Sequence of chain 41.C:
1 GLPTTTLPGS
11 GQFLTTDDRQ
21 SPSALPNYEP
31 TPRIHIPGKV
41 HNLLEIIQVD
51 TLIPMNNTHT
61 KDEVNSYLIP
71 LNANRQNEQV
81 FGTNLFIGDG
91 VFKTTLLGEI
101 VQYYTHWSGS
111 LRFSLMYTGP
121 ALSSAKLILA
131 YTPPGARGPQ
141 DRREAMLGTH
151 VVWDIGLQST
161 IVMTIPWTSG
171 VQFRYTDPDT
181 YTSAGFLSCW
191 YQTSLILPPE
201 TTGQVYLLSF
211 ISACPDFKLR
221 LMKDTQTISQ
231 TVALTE

The protein below binds the small molecule below.
Small molecule (SMILES): Cc1cc(CCCCCOc2ccc(C3=N[C@@H](C)CO3)cc2)on1

Sequence of chain 42.C:
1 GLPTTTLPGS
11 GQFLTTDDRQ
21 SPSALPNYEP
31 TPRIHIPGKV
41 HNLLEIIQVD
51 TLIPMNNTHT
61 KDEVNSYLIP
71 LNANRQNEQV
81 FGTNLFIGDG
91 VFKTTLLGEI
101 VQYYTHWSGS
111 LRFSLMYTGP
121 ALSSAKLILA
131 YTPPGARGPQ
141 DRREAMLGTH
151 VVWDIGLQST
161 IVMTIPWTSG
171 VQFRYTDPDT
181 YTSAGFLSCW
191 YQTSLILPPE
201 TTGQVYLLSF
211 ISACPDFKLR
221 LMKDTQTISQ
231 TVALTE

Sequence of chain 41.A:
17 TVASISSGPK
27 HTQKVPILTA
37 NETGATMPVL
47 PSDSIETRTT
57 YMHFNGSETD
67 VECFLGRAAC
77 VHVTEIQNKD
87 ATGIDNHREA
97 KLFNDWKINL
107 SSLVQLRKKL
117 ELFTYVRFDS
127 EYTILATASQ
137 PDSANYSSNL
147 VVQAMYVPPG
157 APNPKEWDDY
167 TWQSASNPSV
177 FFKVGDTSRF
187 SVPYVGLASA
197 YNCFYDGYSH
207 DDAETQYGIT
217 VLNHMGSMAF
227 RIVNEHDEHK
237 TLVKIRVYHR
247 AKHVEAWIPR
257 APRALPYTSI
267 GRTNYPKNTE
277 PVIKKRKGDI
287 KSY

Binding-site contacts:
Ligand atom C3C contacts residue TYR128 of chain 41.A at 3.3 Å (hydrophobic).
Ligand atom C6B contacts residue ILE104 of chain 41.A at 3.6 Å (hydrophobic).
Ligand atom CM1 contacts residue SER175 of chain 41.A at 3.9 Å.
Ligand atom O1 contacts residue ASN219 of chain 41.A at 3.9 Å.
Ligand atom O1B contacts residue TYR128 of chain 41.A at 3.4 Å (h-bond).
Ligand atom C5C contacts residue VAL191 of chain 41.A at 3.7 Å (hydrophobic).
Ligand atom C4A contacts residue PRO174 of chain 41.A at 3.4 Å (hydrophobic).
Ligand atom C5A contacts residue VAL176 of chain 41.A at 3.8 Å (hydrophobic).
Ligand atom CM1 contacts residue PRO174 of chain 41.A at 3.8 Å (hydrophobic).
Ligand atom C5B contacts residue MET224 of chain 41.A at 3.2 Å (hydrophobic).
Ligand atom C5 contacts residue LEU106 of chain 41.A at 3.8 Å (hydrophobic).
Ligand atom N2 contacts residue ASN219 of chain 41.A at 3.0 Å (h-bond).
Ligand atom C5A contacts residue PHE186 of chain 41.A at 3.7 Å (hydrophobic).
Ligand atom C3 contacts residue ASN219 of chain 41.A at 3.9 Å.
Ligand atom O1A contacts residue PHE186 of chain 41.A at 3.2 Å.
Ligand atom C4 contacts residue TYR197 of chain 41.A at 3.9 Å (hydrophobic).
Ligand atom C1B contacts residue VAL188 of chain 41.A at 3.7 Å (hydrophobic).
Ligand atom N3A contacts residue TYR152 of chain 41.A at 3.6 Å.
Ligand atom N3A contacts residue ALA24 of chain 41.C at 3.9 Å.
Ligand atom C1B contacts residue TYR128 of chain 41.A at 3.7 Å (hydrophobic).
Ligand atom CM1 contacts residue LEU14 of chain 42.C at 3.3 Å (hydrophobic).
Ligand atom C4 contacts residue PHE124 of chain 41.A at 3.9 Å (hydrophobic).
Ligand atom C1B contacts residue ILE104 of chain 41.A at 4.0 Å (hydrophobic).
Ligand atom CM1 contacts residue VAL176 of chain 41.A at 3.4 Å (hydrophobic).
Ligand atom C2B contacts residue VAL188 of chain 41.A at 3.3 Å (hydrophobic).
Ligand atom C1C contacts residue LEU106 of chain 41.A at 3.6 Å (hydrophobic).
Ligand atom C6B contacts residue MET224 of chain 41.A at 3.6 Å (hydrophobic).
Ligand atom C2A contacts residue TYR152 of chain 41.A at 3.8 Å (hydrophobic).
Ligand atom C6B contacts residue TYR128 of chain 41.A at 3.4 Å (hydrophobic).
Ligand atom C5B contacts residue PHE186 of chain 41.A at 3.9 Å (hydrophobic).
Ligand atom C3B contacts residue TYR152 of chain 41.A at 3.6 Å (hydrophobic).
Ligand atom C4 contacts residue LEU106 of chain 41.A at 3.6 Å (hydrophobic).
Ligand atom C2C contacts residue TYR197 of chain 41.A at 3.8 Å (hydrophobic).
Ligand atom C4B contacts residue PHE186 of chain 41.A at 3.9 Å (hydrophobic).
Ligand atom C4C contacts residue VAL191 of chain 41.A at 3.3 Å (hydrophobic).
Ligand atom C3B contacts residue VAL188 of chain 41.A at 3.5 Å (hydrophobic).
Ligand atom C4C contacts residue TYR197 of chain 41.A at 4.0 Å (hydrophobic).
Ligand atom C4B contacts residue TYR152 of chain 41.A at 4.0 Å (hydrophobic).
Ligand atom C2A contacts residue PHE186 of chain 41.A at 3.6 Å (hydrophobic).
Ligand atom N3A contacts residue PRO174 of chain 41.A at 3.9 Å.